A small-molecule ligand and the protein it binds are described below.
Small molecule (SMILES): CC(=O)N[C@H]1[C@H](O[C@H]2[C@H](O)[C@@H](NC(C)=O)CO[C@@H]2CO)O[C@H](CO)[C@@H](O)[C@@H]1O

Sequence of chain 4.B:
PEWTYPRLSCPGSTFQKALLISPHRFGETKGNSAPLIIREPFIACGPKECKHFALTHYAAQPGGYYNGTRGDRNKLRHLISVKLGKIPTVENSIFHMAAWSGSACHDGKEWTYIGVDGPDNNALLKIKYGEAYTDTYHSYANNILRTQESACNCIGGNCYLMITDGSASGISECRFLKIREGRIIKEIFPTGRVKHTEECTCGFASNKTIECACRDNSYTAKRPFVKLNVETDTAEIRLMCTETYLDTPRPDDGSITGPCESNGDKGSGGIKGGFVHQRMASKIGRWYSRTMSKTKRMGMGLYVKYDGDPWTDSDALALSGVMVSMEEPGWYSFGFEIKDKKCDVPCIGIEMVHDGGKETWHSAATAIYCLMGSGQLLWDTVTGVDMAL

Binding-site contacts:
Ligand atom O5 contacts residue ASN215 of chain 4.B at 2.3 Å (h-bond).
Ligand atom N2 contacts residue ARG15 of chain 4.B at 4.1 Å.
Ligand atom C8 contacts residue ASN215 of chain 4.B at 3.8 Å.
Ligand atom N2 contacts residue PRO14 of chain 4.B at 2.9 Å (h-bond).
Ligand atom C1 contacts residue TYR13 of chain 4.B at 4.2 Å (hydrophobic).
Ligand atom O7 contacts residue TYR13 of chain 4.B at 3.6 Å.
Ligand atom O7 contacts residue LEU16 of chain 4.B at 3.6 Å.
Ligand atom C7 contacts residue PRO14 of chain 4.B at 3.8 Å (hydrophobic).
Ligand atom C5 contacts residue ASN215 of chain 4.B at 3.6 Å.
Ligand atom C6 contacts residue TYR13 of chain 4.B at 3.9 Å (hydrophobic).
Ligand atom C3 contacts residue PRO14 of chain 4.B at 4.2 Å (hydrophobic).
Ligand atom C8 contacts residue ARG15 of chain 4.B at 4.1 Å.
Ligand atom C7 contacts residue LEU16 of chain 4.B at 4.2 Å (hydrophobic).
Ligand atom C4 contacts residue ASN215 of chain 4.B at 4.2 Å.
Ligand atom C1 contacts residue ASN215 of chain 4.B at 1.4 Å.
Ligand atom O7 contacts residue PRO14 of chain 4.B at 3.7 Å.
Ligand atom N2 contacts residue ASN215 of chain 4.B at 2.9 Å (h-bond).
Ligand atom C3 contacts residue ASN215 of chain 4.B at 3.8 Å.
Ligand atom C1 contacts residue PRO14 of chain 4.B at 3.8 Å (hydrophobic).
Ligand atom O7 contacts residue TRP11 of chain 4.B at 4.4 Å.
Ligand atom O5 contacts residue TYR13 of chain 4.B at 4.0 Å.
Ligand atom C7 contacts residue TYR13 of chain 4.B at 4.4 Å (hydrophobic).
Ligand atom C5 contacts residue TYR13 of chain 4.B at 3.8 Å (hydrophobic).
Ligand atom C2 contacts residue ASN215 of chain 4.B at 2.5 Å.
Ligand atom C2 contacts residue PRO14 of chain 4.B at 3.8 Å (hydrophobic).
Ligand atom O7 contacts residue ARG15 of chain 4.B at 4.0 Å.
Ligand atom O7 contacts residue ASN215 of chain 4.B at 4.4 Å.
Ligand atom C7 contacts residue ASN215 of chain 4.B at 3.5 Å.